Binding-site contacts:
Ligand atom C6 contacts residue ILE319 of chain 4.A at 3.7 Å (hydrophobic).
Ligand atom O5 contacts residue GLY383 of chain 4.A at 3.2 Å.
Ligand atom O3 contacts residue GLY321 of chain 4.A at 3.1 Å (h-bond).
Ligand atom O6 contacts residue LEU382 of chain 4.A at 3.7 Å.
Ligand atom O3 contacts residue ASP259 of chain 4.A at 3.2 Å (salt-bridge).
Ligand atom O3 contacts residue GLU303 of chain 4.A at 2.7 Å (salt-bridge).
Ligand atom C3 contacts residue GLY321 of chain 4.A at 3.1 Å.
Ligand atom O3 contacts residue ARG292 of chain 4.A at 3.0 Å (salt-bridge).
Ligand atom O3 contacts residue ASN258 of chain 4.A at 2.7 Å (h-bond).
Ligand atom C4 contacts residue THR296 of chain 4.A at 3.7 Å.
Ligand atom C3 contacts residue ASN258 of chain 4.A at 3.7 Å.
Ligand atom O6 contacts residue ILE294 of chain 4.A at 2.5 Å (h-bond).
Ligand atom C7 contacts residue ASN129 of chain 1.A at 3.6 Å.
Ligand atom C3 contacts residue GLU303 of chain 4.A at 3.5 Å.
Ligand atom O5 contacts residue ASN129 of chain 1.A at 2.4 Å (h-bond).
Ligand atom O2 contacts residue GLY321 of chain 4.A at 3.3 Å.
Ligand atom C6 contacts residue ILE294 of chain 4.A at 3.5 Å (hydrophobic).
Ligand atom O4 contacts residue GLU303 of chain 4.A at 2.7 Å (salt-bridge).
Ligand atom O3 contacts residue GLN320 of chain 4.A at 3.2 Å.
Ligand atom O6 contacts residue ASP259 of chain 4.A at 2.7 Å (salt-bridge).
Ligand atom O5 contacts residue ARG292 of chain 4.A at 3.7 Å.
Ligand atom C6 contacts residue LEU382 of chain 4.A at 3.4 Å (hydrophobic).
Ligand atom O4 contacts residue THR296 of chain 4.A at 3.3 Å.
Ligand atom C6 contacts residue ILE319 of chain 4.A at 3.6 Å (hydrophobic).
Ligand atom C5 contacts residue ARG292 of chain 4.A at 3.5 Å.
Ligand atom C5 contacts residue ASN129 of chain 1.A at 3.6 Å.
Ligand atom C6 contacts residue PRO318 of chain 4.A at 3.5 Å (hydrophobic).
Ligand atom O4 contacts residue GLY321 of chain 4.A at 3.5 Å (h-bond).
Ligand atom O5 contacts residue GLN384 of chain 4.A at 3.3 Å (h-bond).
Ligand atom O2 contacts residue LEU305 of chain 4.A at 3.6 Å.
Ligand atom C4 contacts residue GLU303 of chain 4.A at 3.6 Å.
Ligand atom C2 contacts residue ASN129 of chain 1.A at 2.5 Å.
Ligand atom C5 contacts residue ILE319 of chain 4.A at 3.4 Å (hydrophobic).
Ligand atom O4 contacts residue ARG256 of chain 4.A at 3.0 Å (salt-bridge).
Ligand atom N2 contacts residue ASN129 of chain 1.A at 2.9 Å (h-bond).
Ligand atom O6 contacts residue GLN384 of chain 4.A at 3.5 Å.
Ligand atom C1 contacts residue ASN129 of chain 1.A at 1.4 Å.
Ligand atom O4 contacts residue ARG292 of chain 4.A at 3.4 Å (salt-bridge).
Ligand atom O2 contacts residue ASN258 of chain 4.A at 3.2 Å (h-bond).
Ligand atom O6 contacts residue ILE319 of chain 4.A at 3.4 Å (h-bond).

Sequence of chain 4.A:
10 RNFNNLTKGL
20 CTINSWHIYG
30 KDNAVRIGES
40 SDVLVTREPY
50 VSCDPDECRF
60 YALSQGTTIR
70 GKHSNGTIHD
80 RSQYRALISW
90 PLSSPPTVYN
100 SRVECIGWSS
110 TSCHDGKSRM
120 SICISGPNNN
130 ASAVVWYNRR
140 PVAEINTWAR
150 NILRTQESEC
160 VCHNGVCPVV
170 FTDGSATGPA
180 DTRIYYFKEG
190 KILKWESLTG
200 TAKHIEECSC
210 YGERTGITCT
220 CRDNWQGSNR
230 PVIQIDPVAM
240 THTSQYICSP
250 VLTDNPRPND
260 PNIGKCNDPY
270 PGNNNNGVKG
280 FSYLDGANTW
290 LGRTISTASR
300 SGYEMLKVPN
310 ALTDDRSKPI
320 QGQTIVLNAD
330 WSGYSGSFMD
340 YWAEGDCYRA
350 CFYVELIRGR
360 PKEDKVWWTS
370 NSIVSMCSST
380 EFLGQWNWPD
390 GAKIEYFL

Sequence of chain 1.A:
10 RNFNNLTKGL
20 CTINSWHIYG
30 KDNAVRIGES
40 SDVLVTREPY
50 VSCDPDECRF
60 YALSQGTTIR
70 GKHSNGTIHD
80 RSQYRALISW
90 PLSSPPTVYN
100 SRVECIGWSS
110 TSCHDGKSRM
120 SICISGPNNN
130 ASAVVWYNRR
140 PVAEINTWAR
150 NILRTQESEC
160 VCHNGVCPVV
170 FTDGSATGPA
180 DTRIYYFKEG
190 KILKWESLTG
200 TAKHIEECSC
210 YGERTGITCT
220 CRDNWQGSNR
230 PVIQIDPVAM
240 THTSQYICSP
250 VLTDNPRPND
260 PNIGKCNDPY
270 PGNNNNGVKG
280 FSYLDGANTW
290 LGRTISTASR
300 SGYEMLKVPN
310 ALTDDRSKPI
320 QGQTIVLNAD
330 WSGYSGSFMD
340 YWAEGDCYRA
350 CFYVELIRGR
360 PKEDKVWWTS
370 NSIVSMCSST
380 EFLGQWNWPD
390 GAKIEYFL

The small molecule below binds the protein below.
Small molecule (SMILES): CC(=O)N[C@H]1[C@H](O[C@H]2[C@H](O)[C@@H](NC(C)=O)CO[C@@H]2CO)O[C@H](CO)[C@@H](O[C@@H]2O[C@H](CO[C@H]3O[C@H](CO[C@H]4O[C@H](CO)[C@@H](O)[C@H](O)[C@@H]4O)[C@@H](O)[C@H](O[C@H]4O[C@H](CO)[C@@H](O)[C@H](O)[C@@H]4O)[C@@H]3O)[C@@H](O)[C@H](O[C@H]3O[C@H](CO)[C@@H](O)[C@H](O)[C@@H]3O[C@H]3O[C@H](CO)[C@@H](O)[C@H](O)[C@@H]3O[C@H]3O[C@H](CO)[C@@H](O)[C@H](O)[C@@H]3O)[C@@H]2O)[C@@H]1O